This protein binds this small molecule.
Small molecule (SMILES): CC(=O)N[C@@H]1[C@@H](O)[C@H](O)[C@@H](CO)O[C@H]1O

Sequence of chain 1.A:
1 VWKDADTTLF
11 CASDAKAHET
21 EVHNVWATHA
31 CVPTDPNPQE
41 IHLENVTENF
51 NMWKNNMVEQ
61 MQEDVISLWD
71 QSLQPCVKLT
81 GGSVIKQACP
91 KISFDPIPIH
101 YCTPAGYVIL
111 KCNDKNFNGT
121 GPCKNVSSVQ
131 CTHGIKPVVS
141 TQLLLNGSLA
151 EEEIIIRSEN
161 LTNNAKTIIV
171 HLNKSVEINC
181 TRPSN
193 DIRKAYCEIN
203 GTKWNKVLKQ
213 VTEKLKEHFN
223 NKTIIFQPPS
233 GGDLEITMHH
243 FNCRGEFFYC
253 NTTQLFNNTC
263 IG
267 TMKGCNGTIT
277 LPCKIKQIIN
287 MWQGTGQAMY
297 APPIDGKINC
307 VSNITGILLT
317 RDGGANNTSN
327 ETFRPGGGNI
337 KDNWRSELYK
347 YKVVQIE

Binding-site contacts:
Ligand atom C3 contacts residue THR120 of chain 1.A at 4.3 Å.
Ligand atom C6 contacts residue THR120 of chain 1.A at 4.3 Å.
Ligand atom O5 contacts residue ASN118 of chain 1.A at 2.4 Å (h-bond).
Ligand atom C7 contacts residue HIS220 of chain 1.A at 4.0 Å.
Ligand atom C1 contacts residue THR120 of chain 1.A at 3.9 Å.
Ligand atom C7 contacts residue ILE156 of chain 1.A at 4.4 Å (hydrophobic).
Ligand atom O7 contacts residue HIS220 of chain 1.A at 3.1 Å.
Ligand atom C3 contacts residue ASN118 of chain 1.A at 3.8 Å.
Ligand atom C8 contacts residue HIS220 of chain 1.A at 4.3 Å.
Ligand atom C8 contacts residue ASN118 of chain 1.A at 4.3 Å.
Ligand atom C7 contacts residue ASN118 of chain 1.A at 3.1 Å.
Ligand atom C6 contacts residue PRO122 of chain 1.A at 4.3 Å (hydrophobic).
Ligand atom C8 contacts residue SER158 of chain 1.A at 4.0 Å.
Ligand atom C1 contacts residue ASN118 of chain 1.A at 1.4 Å.
Ligand atom C5 contacts residue ASN118 of chain 1.A at 3.7 Å.
Ligand atom C4 contacts residue ASN118 of chain 1.A at 4.2 Å.
Ligand atom O7 contacts residue ASN118 of chain 1.A at 3.2 Å (h-bond).
Ligand atom C8 contacts residue LEU161 of chain 1.A at 3.8 Å (hydrophobic).
Ligand atom O5 contacts residue THR120 of chain 1.A at 3.8 Å.
Ligand atom C2 contacts residue ASN118 of chain 1.A at 2.4 Å.
Ligand atom C5 contacts residue THR120 of chain 1.A at 3.8 Å.
Ligand atom C8 contacts residue ILE156 of chain 1.A at 3.8 Å (hydrophobic).
Ligand atom N2 contacts residue ASN118 of chain 1.A at 2.8 Å (h-bond).